Sequence of chain 2.B:
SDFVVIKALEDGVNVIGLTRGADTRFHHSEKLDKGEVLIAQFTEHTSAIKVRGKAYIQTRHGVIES

Sequence of chain 2.C:
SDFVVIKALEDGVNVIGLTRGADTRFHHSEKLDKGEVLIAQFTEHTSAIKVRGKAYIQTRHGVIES

This protein binds this small molecule.
Small molecule (SMILES): N[C@@H](Cc1c[nH]c2ccccc12)C(=O)O

Binding-site contacts:
Ligand atom O contacts residue GLY25 of chain 2.B at 3.2 Å (h-bond).
Ligand atom CB contacts residue SER51 of chain 2.B at 3.3 Å.
Ligand atom CA contacts residue SER51 of chain 2.B at 3.9 Å.
Ligand atom CE2 contacts residue GLN45 of chain 2.C at 3.9 Å.
Ligand atom CE3 contacts residue HIS31 of chain 2.C at 3.8 Å.
Ligand atom CD1 contacts residue GLN45 of chain 2.C at 3.4 Å.
Ligand atom CG contacts residue SER51 of chain 2.B at 3.8 Å.
Ligand atom CA contacts residue GLY25 of chain 2.B at 3.6 Å.
Ligand atom NE1 contacts residue ALA44 of chain 2.C at 3.7 Å.
Ligand atom CE2 contacts residue ALA44 of chain 2.C at 3.9 Å (hydrophobic).
Ligand atom OXT contacts residue GLY25 of chain 2.B at 4.0 Å.
Ligand atom CD2 contacts residue THR50 of chain 2.C at 4.0 Å.
Ligand atom N contacts residue GLY25 of chain 2.B at 2.8 Å (h-bond).
Ligand atom N contacts residue THR23 of chain 2.B at 3.0 Å (h-bond).
Ligand atom CZ2 contacts residue THR50 of chain 2.C at 4.0 Å.
Ligand atom O contacts residue THR47 of chain 2.C at 3.5 Å (h-bond).
Ligand atom OXT contacts residue THR47 of chain 2.C at 2.5 Å (h-bond).
Ligand atom C contacts residue THR47 of chain 2.C at 3.4 Å.
Ligand atom CD1 contacts residue SER51 of chain 2.B at 3.5 Å.
Ligand atom OXT contacts residue THR50 of chain 2.C at 3.0 Å (h-bond).
Ligand atom CE3 contacts residue HIS32 of chain 2.C at 4.0 Å.
Ligand atom C contacts residue GLY25 of chain 2.B at 3.4 Å.
Ligand atom O contacts residue SER51 of chain 2.B at 2.8 Å (h-bond).
Ligand atom CA contacts residue THR23 of chain 2.B at 3.8 Å.
Ligand atom O contacts residue ARG24 of chain 2.B at 3.5 Å.
Ligand atom N contacts residue THR28 of chain 2.B at 2.7 Å (h-bond).
Ligand atom CZ2 contacts residue ILE53 of chain 2.C at 3.8 Å (hydrophobic).
Ligand atom C contacts residue SER51 of chain 2.B at 3.4 Å.
Ligand atom CB contacts residue THR23 of chain 2.B at 3.8 Å.
Ligand atom CB contacts residue THR28 of chain 2.B at 3.7 Å.
Ligand atom CH2 contacts residue ILE20 of chain 2.C at 4.0 Å (hydrophobic).
Ligand atom N contacts residue ASP27 of chain 2.B at 3.2 Å (salt-bridge).
Ligand atom CD1 contacts residue THR47 of chain 2.C at 4.0 Å.
Ligand atom CH2 contacts residue GLY21 of chain 2.C at 3.5 Å.
Ligand atom CZ2 contacts residue ALA44 of chain 2.C at 3.8 Å (hydrophobic).
Ligand atom CZ3 contacts residue GLY21 of chain 2.C at 3.6 Å.
Ligand atom NE1 contacts residue GLN45 of chain 2.C at 2.8 Å (h-bond).
Ligand atom O contacts residue THR23 of chain 2.B at 3.9 Å.
Ligand atom OXT contacts residue HIS49 of chain 2.C at 3.9 Å.
Ligand atom CA contacts residue THR28 of chain 2.B at 3.3 Å.